Sequence of chain 1.D:
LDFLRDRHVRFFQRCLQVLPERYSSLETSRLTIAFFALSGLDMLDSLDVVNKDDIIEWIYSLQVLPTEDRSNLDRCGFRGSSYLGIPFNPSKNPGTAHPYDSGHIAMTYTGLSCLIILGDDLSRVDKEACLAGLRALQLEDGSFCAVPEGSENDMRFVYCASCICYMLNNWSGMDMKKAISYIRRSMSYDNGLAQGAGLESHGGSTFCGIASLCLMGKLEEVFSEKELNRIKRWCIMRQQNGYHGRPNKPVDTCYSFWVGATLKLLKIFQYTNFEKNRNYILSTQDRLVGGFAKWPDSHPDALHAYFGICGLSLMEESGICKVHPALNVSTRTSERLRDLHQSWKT

Binding-site contacts:
Ligand atom CD1 contacts residue LEU320 of chain 1.D at 3.9 Å (hydrophobic).
Ligand atom CB contacts residue GER1 of chain 1.SA at 2.8 Å.
Ligand atom O contacts residue GLN167 of chain 1.C at 3.1 Å (h-bond).
Ligand atom CD2 contacts residue PHE174 of chain 1.D at 3.9 Å (hydrophobic).
Ligand atom CG2 contacts residue GER1 of chain 1.SA at 3.6 Å.
Ligand atom O contacts residue TYR166 of chain 1.C at 3.6 Å.
Ligand atom CG1 contacts residue TYR166 of chain 1.C at 3.9 Å (hydrophobic).
Ligand atom O contacts residue TYR166 of chain 1.C at 3.6 Å.
Ligand atom OXT contacts residue TYR166 of chain 1.C at 3.8 Å.
Ligand atom CD2 contacts residue HIS121 of chain 1.D at 4.0 Å.
Ligand atom SG contacts residue LYS311 of chain 1.D at 4.0 Å.
Ligand atom C contacts residue ARG173 of chain 1.D at 3.6 Å.
Ligand atom CD1 contacts residue GER1 of chain 1.SA at 3.8 Å.
Ligand atom CA contacts residue GER1 of chain 1.SA at 3.8 Å.
Ligand atom CD2 contacts residue ARG173 of chain 1.D at 4.0 Å.
Ligand atom SG contacts residue HIS321 of chain 1.D at 3.6 Å (h-bond).
Ligand atom O contacts residue GER1 of chain 1.SA at 3.5 Å.
Ligand atom N contacts residue ARG173 of chain 1.D at 4.0 Å.
Ligand atom SG contacts residue GER1 of chain 1.SA at 1.8 Å.
Ligand atom CG2 contacts residue LYS164 of chain 1.C at 3.8 Å.
Ligand atom N contacts residue TRP312 of chain 1.D at 4.0 Å.
Ligand atom CG1 contacts residue LYS164 of chain 1.C at 3.7 Å.
Ligand atom C contacts residue TYR166 of chain 1.C at 3.9 Å (hydrophobic).
Ligand atom O contacts residue LYS311 of chain 1.D at 3.1 Å.
Ligand atom O contacts residue ARG173 of chain 1.D at 2.8 Å (salt-bridge).
Ligand atom CB contacts residue LYS164 of chain 1.C at 3.7 Å.
Ligand atom N contacts residue LYS311 of chain 1.D at 3.8 Å.
Ligand atom CG2 contacts residue LEU320 of chain 1.D at 3.9 Å (hydrophobic).
Ligand atom CD1 contacts residue MET124 of chain 1.D at 3.6 Å (hydrophobic).
Ligand atom C contacts residue TYR166 of chain 1.C at 3.6 Å (hydrophobic).
Ligand atom CD1 contacts residue THR49 of chain 1.D at 3.9 Å.
Ligand atom O contacts residue GER1 of chain 1.SA at 4.0 Å.
Ligand atom CB contacts residue ZN1 of chain 1.X at 3.9 Å.
Ligand atom N contacts residue TYR166 of chain 1.C at 4.0 Å.
Ligand atom NZ contacts residue SER42 of chain 1.D at 3.6 Å.
Ligand atom C contacts residue LYS311 of chain 1.D at 3.8 Å.
Ligand atom CA contacts residue ARG173 of chain 1.D at 3.7 Å.
Ligand atom SG contacts residue ZN1 of chain 1.X at 2.7 Å.
Ligand atom SG contacts residue ASP269 of chain 1.D at 3.5 Å (salt-bridge).
Ligand atom CD2 contacts residue ALA123 of chain 1.D at 3.8 Å (hydrophobic).

Sequence of chain 1.C:
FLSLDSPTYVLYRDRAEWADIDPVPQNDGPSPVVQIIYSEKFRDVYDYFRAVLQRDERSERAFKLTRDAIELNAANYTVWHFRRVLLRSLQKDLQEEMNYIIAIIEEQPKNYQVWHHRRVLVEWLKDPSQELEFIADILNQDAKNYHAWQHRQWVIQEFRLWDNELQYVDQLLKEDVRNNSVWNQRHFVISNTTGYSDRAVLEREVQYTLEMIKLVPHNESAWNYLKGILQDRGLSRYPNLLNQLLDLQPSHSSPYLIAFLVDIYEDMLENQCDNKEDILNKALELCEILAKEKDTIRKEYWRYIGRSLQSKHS

A small-molecule ligand and the protein it binds are described below.
Small molecule (SMILES): CC[C@H](C)[C@H](NC(=O)[C@@H](NC(=O)[C@H](CS)NC(=O)[C@H](CCCCN)NC(=O)[C@@H](N)[C@@H](C)O)C(C)C)C(=O)N[C@@H](CC(C)C)C(=O)O